Sequence of chain 1.B:
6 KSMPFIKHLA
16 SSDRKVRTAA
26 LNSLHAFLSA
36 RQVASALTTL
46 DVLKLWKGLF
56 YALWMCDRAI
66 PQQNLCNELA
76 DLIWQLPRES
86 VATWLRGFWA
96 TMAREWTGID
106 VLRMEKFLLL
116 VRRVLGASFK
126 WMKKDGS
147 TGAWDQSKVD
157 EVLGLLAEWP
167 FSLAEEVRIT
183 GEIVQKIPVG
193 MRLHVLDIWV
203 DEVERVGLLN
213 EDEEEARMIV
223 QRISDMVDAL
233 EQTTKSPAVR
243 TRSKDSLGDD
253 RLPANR

The protein below binds the small molecule below.
Small molecule (SMILES): O=C(O)[C@@H]1CCCN1

Binding-site contacts:
Ligand atom N contacts residue ARG99 of chain 1.B at 3.3 Å (salt-bridge).
Ligand atom OXT contacts residue LEU48 of chain 1.B at 4.0 Å.
Ligand atom OXT contacts residue LYS49 of chain 1.B at 3.1 Å.
Ligand atom C contacts residue LYS49 of chain 1.B at 3.8 Å.
Ligand atom N contacts residue LEU48 of chain 1.B at 4.3 Å.
Ligand atom CG contacts residue LEU48 of chain 1.B at 4.4 Å (hydrophobic).
Ligand atom OXT contacts residue LEU45 of chain 1.B at 3.9 Å.
Ligand atom N contacts residue LYS52 of chain 1.B at 4.0 Å.
Ligand atom CD contacts residue LEU48 of chain 1.B at 3.9 Å (hydrophobic).
Ligand atom CA contacts residue LYS52 of chain 1.B at 4.0 Å.
Ligand atom CD contacts residue ARG99 of chain 1.B at 3.3 Å.
Ligand atom O contacts residue LYS49 of chain 1.B at 3.6 Å.